Binding-site contacts:
Ligand atom O7 contacts residue PHE55 of chain 1.C at 4.2 Å.
Ligand atom O6 contacts residue TYR24 of chain 1.C at 3.2 Å.
Ligand atom N2 contacts residue ASN57 of chain 1.C at 2.9 Å (h-bond).
Ligand atom C1 contacts residue ASN57 of chain 1.C at 1.4 Å.
Ligand atom C6 contacts residue TYR24 of chain 1.C at 3.6 Å (hydrophobic).
Ligand atom O5 contacts residue ASN57 of chain 1.C at 2.4 Å (h-bond).
Ligand atom C5 contacts residue ASN57 of chain 1.C at 3.7 Å.
Ligand atom C5 contacts residue TYR24 of chain 1.C at 3.6 Å (hydrophobic).
Ligand atom C7 contacts residue ASN57 of chain 1.C at 3.7 Å.
Ligand atom C1 contacts residue TYR24 of chain 1.C at 4.2 Å (hydrophobic).
Ligand atom O5 contacts residue TYR24 of chain 1.C at 3.7 Å.
Ligand atom C8 contacts residue ASN57 of chain 1.C at 4.0 Å.
Ligand atom C2 contacts residue ASN57 of chain 1.C at 2.5 Å.
Ligand atom O6 contacts residue ASN57 of chain 1.C at 4.5 Å.
Ligand atom C4 contacts residue ASN57 of chain 1.C at 4.2 Å.
Ligand atom C3 contacts residue ASN57 of chain 1.C at 3.8 Å.

Sequence of chain 1.C:
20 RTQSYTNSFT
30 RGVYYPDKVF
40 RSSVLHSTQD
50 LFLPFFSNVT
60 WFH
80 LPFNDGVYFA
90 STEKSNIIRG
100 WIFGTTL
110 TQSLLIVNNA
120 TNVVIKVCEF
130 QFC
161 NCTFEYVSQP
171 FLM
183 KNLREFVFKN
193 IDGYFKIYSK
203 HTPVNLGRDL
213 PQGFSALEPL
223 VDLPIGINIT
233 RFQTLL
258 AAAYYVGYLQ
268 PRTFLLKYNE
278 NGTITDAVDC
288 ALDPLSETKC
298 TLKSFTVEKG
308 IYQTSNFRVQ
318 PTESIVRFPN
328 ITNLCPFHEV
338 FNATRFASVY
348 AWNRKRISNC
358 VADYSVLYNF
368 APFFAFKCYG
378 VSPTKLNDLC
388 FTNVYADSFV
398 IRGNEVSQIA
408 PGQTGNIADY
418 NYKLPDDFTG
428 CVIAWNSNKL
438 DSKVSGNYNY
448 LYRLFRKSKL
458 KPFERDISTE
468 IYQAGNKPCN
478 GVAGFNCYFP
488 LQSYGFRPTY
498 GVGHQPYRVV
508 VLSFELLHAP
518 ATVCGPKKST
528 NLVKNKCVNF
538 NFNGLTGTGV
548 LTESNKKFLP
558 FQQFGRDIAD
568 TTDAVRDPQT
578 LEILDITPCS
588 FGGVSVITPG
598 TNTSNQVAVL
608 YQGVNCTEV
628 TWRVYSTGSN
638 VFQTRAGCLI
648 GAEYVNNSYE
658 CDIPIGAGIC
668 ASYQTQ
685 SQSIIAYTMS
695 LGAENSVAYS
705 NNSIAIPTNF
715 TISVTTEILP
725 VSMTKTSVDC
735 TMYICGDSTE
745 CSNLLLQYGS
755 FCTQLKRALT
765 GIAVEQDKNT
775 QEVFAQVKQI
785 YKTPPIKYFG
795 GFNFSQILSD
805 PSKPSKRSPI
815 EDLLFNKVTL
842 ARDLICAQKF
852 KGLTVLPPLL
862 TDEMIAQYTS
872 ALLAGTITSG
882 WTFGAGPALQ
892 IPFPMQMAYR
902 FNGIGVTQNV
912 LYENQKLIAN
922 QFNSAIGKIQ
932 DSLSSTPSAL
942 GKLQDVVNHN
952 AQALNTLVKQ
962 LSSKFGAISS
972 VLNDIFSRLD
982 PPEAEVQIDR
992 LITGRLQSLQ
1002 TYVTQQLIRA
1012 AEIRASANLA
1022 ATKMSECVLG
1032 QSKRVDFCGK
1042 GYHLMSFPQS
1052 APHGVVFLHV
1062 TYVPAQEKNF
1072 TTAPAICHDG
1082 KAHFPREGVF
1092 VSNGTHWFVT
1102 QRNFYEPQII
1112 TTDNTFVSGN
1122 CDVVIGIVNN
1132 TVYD

The protein below binds the small molecule below.
Small molecule (SMILES): CC(=O)N[C@@H]1[C@@H](O)[C@H](O)[C@@H](CO)O[C@H]1O